Sequence of chain 1.A:
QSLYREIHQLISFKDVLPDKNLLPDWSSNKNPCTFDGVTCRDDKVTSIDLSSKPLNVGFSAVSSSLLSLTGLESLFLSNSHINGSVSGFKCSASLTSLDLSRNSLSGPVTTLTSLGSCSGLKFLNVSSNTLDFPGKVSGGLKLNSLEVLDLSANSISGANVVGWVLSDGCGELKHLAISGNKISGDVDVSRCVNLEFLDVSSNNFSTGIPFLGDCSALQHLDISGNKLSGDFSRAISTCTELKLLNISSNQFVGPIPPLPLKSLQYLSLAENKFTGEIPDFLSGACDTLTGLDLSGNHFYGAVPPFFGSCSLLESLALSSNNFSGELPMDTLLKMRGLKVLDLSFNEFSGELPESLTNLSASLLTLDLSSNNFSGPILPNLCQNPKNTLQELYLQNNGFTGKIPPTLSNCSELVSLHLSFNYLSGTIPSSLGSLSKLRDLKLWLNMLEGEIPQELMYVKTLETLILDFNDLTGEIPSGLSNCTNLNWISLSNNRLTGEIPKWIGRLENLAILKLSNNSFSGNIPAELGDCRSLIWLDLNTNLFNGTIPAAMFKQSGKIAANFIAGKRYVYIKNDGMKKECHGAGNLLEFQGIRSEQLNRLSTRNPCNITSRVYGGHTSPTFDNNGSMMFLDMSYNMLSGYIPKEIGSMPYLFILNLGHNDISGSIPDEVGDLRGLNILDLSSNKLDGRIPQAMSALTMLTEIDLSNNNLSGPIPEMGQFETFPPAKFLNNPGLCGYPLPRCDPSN

Binding-site contacts:
Ligand atom C1 contacts residue ASP157 of chain 1.A at 3.6 Å.
Ligand atom C3 contacts residue ASN132 of chain 1.A at 3.7 Å.
Ligand atom C7 contacts residue ASP157 of chain 1.A at 3.9 Å.
Ligand atom C4 contacts residue ASN132 of chain 1.A at 4.1 Å.
Ligand atom C8 contacts residue SER135 of chain 1.A at 4.3 Å.
Ligand atom C8 contacts residue PHE130 of chain 1.A at 4.3 Å (hydrophobic).
Ligand atom C8 contacts residue HIS182 of chain 1.A at 3.6 Å.
Ligand atom O6 contacts residue SER108 of chain 1.A at 3.5 Å (h-bond).
Ligand atom C6 contacts residue SER108 of chain 1.A at 3.5 Å.
Ligand atom O7 contacts residue ARG109 of chain 1.A at 4.2 Å.
Ligand atom C5 contacts residue ASN132 of chain 1.A at 3.6 Å.
Ligand atom N2 contacts residue ASN132 of chain 1.A at 2.7 Å (h-bond).
Ligand atom C1 contacts residue ASN132 of chain 1.A at 1.4 Å.
Ligand atom O6 contacts residue SER85 of chain 1.A at 3.9 Å.
Ligand atom C1 contacts residue SER134 of chain 1.A at 3.5 Å.
Ligand atom C5 contacts residue SER134 of chain 1.A at 3.5 Å.
Ligand atom O7 contacts residue ASN132 of chain 1.A at 3.9 Å.
Ligand atom C8 contacts residue ASP157 of chain 1.A at 4.0 Å.
Ligand atom C2 contacts residue ASP157 of chain 1.A at 3.6 Å.
Ligand atom C6 contacts residue ARG109 of chain 1.A at 3.9 Å.
Ligand atom C8 contacts residue VAL155 of chain 1.A at 3.8 Å (hydrophobic).
Ligand atom C3 contacts residue ASP157 of chain 1.A at 3.9 Å.
Ligand atom O5 contacts residue SER108 of chain 1.A at 3.2 Å (h-bond).
Ligand atom O6 contacts residue ARG109 of chain 1.A at 4.0 Å.
Ligand atom C6 contacts residue SER134 of chain 1.A at 4.0 Å.
Ligand atom C5 contacts residue SER108 of chain 1.A at 3.9 Å.
Ligand atom C7 contacts residue PHE130 of chain 1.A at 4.2 Å (hydrophobic).
Ligand atom O5 contacts residue SER134 of chain 1.A at 3.5 Å (h-bond).
Ligand atom C2 contacts residue ASN132 of chain 1.A at 2.3 Å.
Ligand atom N2 contacts residue ASP157 of chain 1.A at 2.9 Å (salt-bridge).
Ligand atom C7 contacts residue ASN132 of chain 1.A at 3.5 Å.
Ligand atom O5 contacts residue ASN132 of chain 1.A at 2.4 Å (h-bond).
Ligand atom C1 contacts residue SER108 of chain 1.A at 4.1 Å.
Ligand atom O7 contacts residue PHE130 of chain 1.A at 3.8 Å.
Ligand atom O5 contacts residue ASP106 of chain 1.A at 4.5 Å.

A protein and the small-molecule ligand that binds it are described below.
Small molecule (SMILES): CC(=O)N[C@H]1[C@H](O[C@H]2[C@H](O)[C@@H](NC(C)=O)CO[C@@H]2CO)O[C@H](CO)[C@@H](O[C@@H]2O[C@H](CO)[C@@H](O)[C@H](O)[C@H]2NC(C)=O)[C@@H]1O